Sequence of chain 1.F:
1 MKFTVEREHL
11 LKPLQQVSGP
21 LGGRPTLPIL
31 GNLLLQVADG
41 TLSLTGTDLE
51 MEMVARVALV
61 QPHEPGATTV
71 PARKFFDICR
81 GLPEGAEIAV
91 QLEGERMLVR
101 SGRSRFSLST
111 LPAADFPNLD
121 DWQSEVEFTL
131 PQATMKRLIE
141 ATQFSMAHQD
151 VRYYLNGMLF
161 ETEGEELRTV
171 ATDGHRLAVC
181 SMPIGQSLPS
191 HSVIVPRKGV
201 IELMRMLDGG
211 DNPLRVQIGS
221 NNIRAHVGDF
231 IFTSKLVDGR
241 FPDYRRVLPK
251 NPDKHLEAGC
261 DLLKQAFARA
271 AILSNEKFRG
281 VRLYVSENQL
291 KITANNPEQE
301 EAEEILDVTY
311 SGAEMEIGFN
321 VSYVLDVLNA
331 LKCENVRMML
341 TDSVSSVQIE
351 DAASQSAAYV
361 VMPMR

Binding-site contacts:
Ligand atom CG contacts residue PRO363 of chain 1.F at 3.7 Å (hydrophobic).
Ligand atom CZ contacts residue THR172 of chain 1.F at 3.5 Å.
Ligand atom CA contacts residue PRO363 of chain 1.F at 3.7 Å (hydrophobic).
Ligand atom CG contacts residue HIS175 of chain 1.F at 3.4 Å.
Ligand atom N contacts residue PRO363 of chain 1.F at 3.0 Å (h-bond).
Ligand atom NE2 contacts residue PRO363 of chain 1.F at 3.5 Å (h-bond).
Ligand atom NE2 contacts residue MET362 of chain 1.F at 3.2 Å (h-bond).
Ligand atom OE1 contacts residue TYR323 of chain 1.F at 3.3 Å.
Ligand atom C contacts residue GLY174 of chain 1.F at 3.6 Å.
Ligand atom O contacts residue MET364 of chain 1.F at 3.3 Å.
Ligand atom CZ contacts residue GLY174 of chain 1.F at 3.4 Å.
Ligand atom C contacts residue ARG365 of chain 1.F at 3.4 Å.
Ligand atom OD2 contacts residue HIS175 of chain 1.F at 3.4 Å.
Ligand atom CG contacts residue HIS175 of chain 1.F at 3.6 Å.
Ligand atom CD1 contacts residue HIS175 of chain 1.F at 3.7 Å.
Ligand atom CD1 contacts residue PRO363 of chain 1.F at 3.8 Å (hydrophobic).
Ligand atom CE2 contacts residue THR172 of chain 1.F at 3.5 Å.
Ligand atom CA contacts residue GLY174 of chain 1.F at 3.7 Å.
Ligand atom O contacts residue ARG152 of chain 1.F at 3.5 Å (salt-bridge).
Ligand atom CA contacts residue GLY174 of chain 1.F at 3.5 Å.
Ligand atom O contacts residue ARG365 of chain 1.F at 2.6 Å (salt-bridge).
Ligand atom CD1 contacts residue ARG176 of chain 1.F at 3.6 Å.
Ligand atom OE1 contacts residue ASN320 of chain 1.F at 3.7 Å.
Ligand atom N contacts residue GLY174 of chain 1.F at 2.8 Å (h-bond).
Ligand atom OD2 contacts residue GLY174 of chain 1.F at 3.6 Å.
Ligand atom CD2 contacts residue VAL247 of chain 1.F at 3.6 Å (hydrophobic).
Ligand atom CB contacts residue PRO363 of chain 1.F at 3.4 Å (hydrophobic).
Ligand atom CB contacts residue GLY174 of chain 1.F at 3.4 Å.
Ligand atom OD2 contacts residue ARG152 of chain 1.F at 3.5 Å (salt-bridge).
Ligand atom OD1 contacts residue HIS175 of chain 1.F at 3.3 Å.
Ligand atom CG contacts residue HIS175 of chain 1.F at 3.6 Å.
Ligand atom C contacts residue MET362 of chain 1.F at 3.5 Å (hydrophobic).
Ligand atom O contacts residue HIS175 of chain 1.F at 3.3 Å (h-bond).
Ligand atom OE1 contacts residue MET364 of chain 1.F at 3.7 Å.
Ligand atom CZ contacts residue PRO242 of chain 1.F at 3.6 Å (hydrophobic).
Ligand atom CD2 contacts residue VAL360 of chain 1.F at 3.7 Å (hydrophobic).
Ligand atom NE2 contacts residue HIS175 of chain 1.F at 3.7 Å.
Ligand atom CE1 contacts residue ARG152 of chain 1.F at 3.6 Å.
Ligand atom CB contacts residue MET362 of chain 1.F at 3.7 Å (hydrophobic).
Ligand atom O contacts residue MET362 of chain 1.F at 3.4 Å.

A small-molecule ligand and the protein it binds are described below.
Small molecule (SMILES): CC(=O)N[C@@H](CCC(N)=O)C(=O)N[C@@H](CC(C)C)C(=O)N[C@@H](CC(=O)O)C(=O)N[C@@H](CC(C)C)C(=O)N[C@@H](Cc1ccccc1)C(=O)O